A small-molecule ligand and the protein it binds are described below.
Small molecule (SMILES): O=C(O)CF

Binding-site contacts:
Ligand atom F contacts residue ARG181 of chain 1.A at 3.5 Å.
Ligand atom OXT contacts residue TYR178 of chain 1.A at 3.9 Å.
Ligand atom O contacts residue ARG181 of chain 1.A at 3.0 Å (salt-bridge).
Ligand atom CH3 contacts residue ARG181 of chain 1.A at 3.4 Å.
Ligand atom C contacts residue ARG181 of chain 1.A at 3.1 Å.
Ligand atom OXT contacts residue FAH1 of chain 2.M at 2.9 Å (h-bond).
Ligand atom C contacts residue FAH1 of chain 2.M at 4.2 Å.
Ligand atom OXT contacts residue ARG181 of chain 1.A at 3.0 Å (salt-bridge).

Sequence of chain 1.A:
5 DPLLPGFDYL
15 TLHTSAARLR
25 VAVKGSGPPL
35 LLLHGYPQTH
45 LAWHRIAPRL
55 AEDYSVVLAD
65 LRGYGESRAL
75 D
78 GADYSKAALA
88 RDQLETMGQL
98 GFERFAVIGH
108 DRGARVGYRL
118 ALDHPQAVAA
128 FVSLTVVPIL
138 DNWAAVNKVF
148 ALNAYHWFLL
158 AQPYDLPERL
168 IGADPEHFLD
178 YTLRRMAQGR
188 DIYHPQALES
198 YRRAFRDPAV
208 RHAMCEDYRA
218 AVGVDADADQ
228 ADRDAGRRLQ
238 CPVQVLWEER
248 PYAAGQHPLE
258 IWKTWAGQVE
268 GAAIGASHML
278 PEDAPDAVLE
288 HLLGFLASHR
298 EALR